Sequence of chain 1.A:
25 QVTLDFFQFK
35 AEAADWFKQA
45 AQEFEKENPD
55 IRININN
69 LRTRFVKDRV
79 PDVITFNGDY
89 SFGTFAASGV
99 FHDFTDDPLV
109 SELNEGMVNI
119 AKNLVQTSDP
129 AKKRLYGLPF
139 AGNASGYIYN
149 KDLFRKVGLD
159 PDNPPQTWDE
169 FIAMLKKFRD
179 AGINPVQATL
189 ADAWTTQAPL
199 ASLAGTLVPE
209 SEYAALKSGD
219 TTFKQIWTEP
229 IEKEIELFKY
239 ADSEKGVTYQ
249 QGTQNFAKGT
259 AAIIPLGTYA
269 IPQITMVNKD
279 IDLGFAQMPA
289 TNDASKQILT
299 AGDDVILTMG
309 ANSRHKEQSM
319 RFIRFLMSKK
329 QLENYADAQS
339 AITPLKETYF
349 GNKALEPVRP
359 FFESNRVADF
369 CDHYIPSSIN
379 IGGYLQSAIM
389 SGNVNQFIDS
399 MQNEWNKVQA

A protein and the small-molecule ligand that binds it are described below.
Small molecule (SMILES): OC[C@H]1O[C@H](OC[C@H]2O[C@H](O[C@]3(CO)O[C@H](CO)[C@@H](O)[C@@H]3O)[C@H](O)[C@@H](O)[C@@H]2O)[C@H](O)[C@@H](O)[C@H]1O

Binding-site contacts:
Ligand atom O5 contacts residue PHE368 of chain 1.A at 3.6 Å.
Ligand atom O3 contacts residue GLU36 of chain 1.A at 2.7 Å (salt-bridge).
Ligand atom O5 contacts residue TRP192 of chain 1.A at 3.7 Å.
Ligand atom O4 contacts residue PHE368 of chain 1.A at 3.3 Å.
Ligand atom O6 contacts residue ALA196 of chain 1.A at 3.2 Å.
Ligand atom C1 contacts residue TRP192 of chain 1.A at 3.7 Å (hydrophobic).
Ligand atom C4 contacts residue ASP370 of chain 1.A at 3.4 Å.
Ligand atom C6 contacts residue ASN85 of chain 1.A at 3.6 Å.
Ligand atom C6 contacts residue TYR267 of chain 1.A at 3.8 Å (hydrophobic).
Ligand atom C1 contacts residue TRP192 of chain 1.A at 3.6 Å (hydrophobic).
Ligand atom C2 contacts residue GLU36 of chain 1.A at 3.5 Å.
Ligand atom O3 contacts residue TYR267 of chain 1.A at 3.7 Å.
Ligand atom O3 contacts residue ASP370 of chain 1.A at 2.7 Å (salt-bridge).
Ligand atom C2 contacts residue TRP192 of chain 1.A at 3.7 Å (hydrophobic).
Ligand atom C4 contacts residue LYS34 of chain 1.A at 3.8 Å.
Ligand atom O2 contacts residue ASN85 of chain 1.A at 2.7 Å (h-bond).
Ligand atom C4 contacts residue TYR267 of chain 1.A at 3.8 Å (hydrophobic).
Ligand atom O6 contacts residue GLN195 of chain 1.A at 3.5 Å.
Ligand atom C2 contacts residue HIS371 of chain 1.A at 3.5 Å.
Ligand atom C6 contacts residue TYR267 of chain 1.A at 3.8 Å (hydrophobic).
Ligand atom O4 contacts residue LYS34 of chain 1.A at 3.1 Å (salt-bridge).
Ligand atom O4 contacts residue ASP302 of chain 1.A at 2.7 Å (salt-bridge).
Ligand atom C3 contacts residue GLU36 of chain 1.A at 3.7 Å.
Ligand atom O1 contacts residue TRP192 of chain 1.A at 3.6 Å.
Ligand atom C2 contacts residue PHE368 of chain 1.A at 3.7 Å (hydrophobic).
Ligand atom C6 contacts residue ASP302 of chain 1.A at 3.6 Å.
Ligand atom O3 contacts residue PHE33 of chain 1.A at 3.3 Å.
Ligand atom C2 contacts residue ASN85 of chain 1.A at 3.6 Å.
Ligand atom O4 contacts residue ASP370 of chain 1.A at 2.6 Å (salt-bridge).
Ligand atom O2 contacts residue HIS371 of chain 1.A at 2.8 Å (h-bond).
Ligand atom O2 contacts residue TRP192 of chain 1.A at 3.7 Å.
Ligand atom O3 contacts residue HIS371 of chain 1.A at 3.1 Å (h-bond).
Ligand atom C6 contacts residue ASN85 of chain 1.A at 3.5 Å.
Ligand atom O4 contacts residue ASN85 of chain 1.A at 3.7 Å.
Ligand atom O6 contacts residue ASN85 of chain 1.A at 3.3 Å (h-bond).
Ligand atom C3 contacts residue ASN85 of chain 1.A at 3.8 Å.
Ligand atom O3 contacts residue LYS34 of chain 1.A at 2.8 Å (salt-bridge).
Ligand atom C4 contacts residue ASP302 of chain 1.A at 3.5 Å.
Ligand atom O2 contacts residue GLU36 of chain 1.A at 2.7 Å (salt-bridge).
Ligand atom O4 contacts residue PHE33 of chain 1.A at 3.7 Å.